Sequence of chain 2.A:
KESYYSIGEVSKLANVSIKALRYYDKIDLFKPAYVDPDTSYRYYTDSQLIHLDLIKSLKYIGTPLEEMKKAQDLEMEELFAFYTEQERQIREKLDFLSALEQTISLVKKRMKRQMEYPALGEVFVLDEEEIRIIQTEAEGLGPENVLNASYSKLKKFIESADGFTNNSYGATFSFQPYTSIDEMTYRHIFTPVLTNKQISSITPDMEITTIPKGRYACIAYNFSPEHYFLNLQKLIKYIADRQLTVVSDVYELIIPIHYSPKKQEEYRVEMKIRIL

Sequence of chain 1.A:
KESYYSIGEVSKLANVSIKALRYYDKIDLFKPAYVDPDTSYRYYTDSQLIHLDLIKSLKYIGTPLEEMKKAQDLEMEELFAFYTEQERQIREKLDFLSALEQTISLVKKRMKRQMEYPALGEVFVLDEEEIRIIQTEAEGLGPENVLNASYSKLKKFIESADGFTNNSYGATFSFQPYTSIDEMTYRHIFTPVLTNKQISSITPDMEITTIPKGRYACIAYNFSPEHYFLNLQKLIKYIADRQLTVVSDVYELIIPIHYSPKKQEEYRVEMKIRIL

The protein below binds the small molecule below.
Small molecule (SMILES): CN(C)C1C(O)=C(C(N)=O)C(=O)[C@@]2(O)C(O)=C3C(=O)c4c(O)cccc4[C@@](C)(O)[C@H]3C[C@@H]12

Binding-site contacts:
Ligand atom N21 contacts residue ILE51 of chain 2.A at 4.0 Å.
Ligand atom O21 contacts residue ILE51 of chain 2.A at 3.4 Å.
Ligand atom C11 contacts residue PHE224 of chain 1.A at 4.1 Å (hydrophobic).
Ligand atom C6 contacts residue PRO144 of chain 1.A at 4.0 Å (hydrophobic).
Ligand atom N21 contacts residue ASN149 of chain 1.A at 2.5 Å (h-bond).
Ligand atom N4 contacts residue VAL147 of chain 1.A at 3.8 Å.
Ligand atom C62 contacts residue GLU253 of chain 1.A at 4.1 Å.
Ligand atom C41 contacts residue VAL147 of chain 1.A at 3.8 Å (hydrophobic).
Ligand atom C61 contacts residue PHE224 of chain 1.A at 4.0 Å (hydrophobic).
Ligand atom C7 contacts residue ILE182 of chain 1.A at 3.8 Å (hydrophobic).
Ligand atom C62 contacts residue TYR229 of chain 1.A at 3.4 Å (hydrophobic).
Ligand atom N21 contacts residue TYR170 of chain 1.A at 4.0 Å.
Ligand atom O6 contacts residue TYR229 of chain 1.A at 3.9 Å.
Ligand atom N4 contacts residue TYR152 of chain 1.A at 4.1 Å.
Ligand atom O1 contacts residue TYR268 of chain 1.A at 4.1 Å.
Ligand atom C51 contacts residue PRO144 of chain 1.A at 3.5 Å (hydrophobic).
Ligand atom C42 contacts residue GLU253 of chain 1.A at 3.2 Å.
Ligand atom O6 contacts residue PHE224 of chain 1.A at 3.3 Å.
Ligand atom O21 contacts residue ILE255 of chain 1.A at 3.8 Å.
Ligand atom C7 contacts residue TYR229 of chain 1.A at 3.9 Å (hydrophobic).
Ligand atom C62 contacts residue TYR187 of chain 1.A at 3.7 Å (hydrophobic).
Ligand atom C21 contacts residue ASN149 of chain 1.A at 3.7 Å.
Ligand atom C21 contacts residue ILE51 of chain 2.A at 4.1 Å (hydrophobic).
Ligand atom O3 contacts residue TYR152 of chain 1.A at 3.8 Å.
Ligand atom C42 contacts residue ILE255 of chain 1.A at 3.4 Å (hydrophobic).
Ligand atom C8 contacts residue ILE182 of chain 1.A at 3.4 Å (hydrophobic).
Ligand atom C1A contacts residue PRO144 of chain 1.A at 4.2 Å (hydrophobic).
Ligand atom C2 contacts residue ILE255 of chain 1.A at 4.2 Å (hydrophobic).
Ligand atom O1C contacts residue VAL147 of chain 1.A at 3.8 Å.
Ligand atom C4 contacts residue ILE255 of chain 1.A at 4.1 Å (hydrophobic).
Ligand atom C10 contacts residue PHE224 of chain 1.A at 4.2 Å (hydrophobic).
Ligand atom C21 contacts residue ILE255 of chain 1.A at 4.2 Å (hydrophobic).
Ligand atom C42 contacts residue TYR187 of chain 1.A at 3.5 Å (hydrophobic).
Ligand atom O21 contacts residue TYR268 of chain 1.A at 3.4 Å.
Ligand atom C1A contacts residue PHE224 of chain 1.A at 3.8 Å (hydrophobic).
Ligand atom C43 contacts residue TYR152 of chain 1.A at 3.2 Å (hydrophobic).
Ligand atom C62 contacts residue PRO144 of chain 1.A at 3.0 Å (hydrophobic).
Ligand atom C7 contacts residue PRO144 of chain 1.A at 4.0 Å (hydrophobic).
Ligand atom C61 contacts residue PRO144 of chain 1.A at 4.0 Å (hydrophobic).
Ligand atom C43 contacts residue VAL147 of chain 1.A at 3.2 Å (hydrophobic).